Binding-site contacts:
Ligand atom O3 contacts residue ASN249 of chain 1.A at 2.7 Å (h-bond).
Ligand atom O6 contacts residue GLN375 of chain 1.A at 3.2 Å.
Ligand atom O4 contacts residue ARG247 of chain 1.A at 3.1 Å (salt-bridge).
Ligand atom O2 contacts residue LEU296 of chain 1.A at 3.5 Å.
Ligand atom C6 contacts residue LEU373 of chain 1.A at 3.3 Å (hydrophobic).
Ligand atom C6 contacts residue PRO309 of chain 1.A at 3.6 Å (hydrophobic).
Ligand atom N2 contacts residue ASN120 of chain 4.A at 2.9 Å (h-bond).
Ligand atom C7 contacts residue ASN120 of chain 4.A at 3.6 Å.
Ligand atom O6 contacts residue ILE285 of chain 1.A at 2.7 Å (h-bond).
Ligand atom C8 contacts residue ARG140 of chain 4.A at 3.5 Å.
Ligand atom O5 contacts residue ASN120 of chain 4.A at 2.3 Å (h-bond).
Ligand atom O5 contacts residue ARG283 of chain 1.A at 3.1 Å (salt-bridge).
Ligand atom O3 contacts residue GLU294 of chain 1.A at 2.6 Å (salt-bridge).
Ligand atom O6 contacts residue ASP250 of chain 1.A at 2.7 Å (salt-bridge).
Ligand atom C2 contacts residue ASN120 of chain 4.A at 2.4 Å.
Ligand atom O5 contacts residue ASP250 of chain 1.A at 3.6 Å (salt-bridge).
Ligand atom C6 contacts residue ASP250 of chain 1.A at 3.6 Å.
Ligand atom O2 contacts residue ASN249 of chain 1.A at 3.2 Å (h-bond).
Ligand atom C5 contacts residue ARG283 of chain 1.A at 3.6 Å.
Ligand atom O3 contacts residue ASP250 of chain 1.A at 3.0 Å (salt-bridge).
Ligand atom O4 contacts residue ARG283 of chain 1.A at 3.6 Å.
Ligand atom O2 contacts residue GLY312 of chain 1.A at 3.1 Å.
Ligand atom O3 contacts residue GLN311 of chain 1.A at 3.2 Å.
Ligand atom O5 contacts residue GLN375 of chain 1.A at 3.3 Å (h-bond).
Ligand atom O5 contacts residue GLY374 of chain 1.A at 3.3 Å.
Ligand atom C6 contacts residue GLN311 of chain 1.A at 3.6 Å.
Ligand atom O3 contacts residue ARG283 of chain 1.A at 2.9 Å (salt-bridge).
Ligand atom O6 contacts residue THR310 of chain 1.A at 3.5 Å (h-bond).
Ligand atom C3 contacts residue GLU294 of chain 1.A at 3.3 Å.
Ligand atom C1 contacts residue ASN120 of chain 4.A at 1.4 Å.
Ligand atom C6 contacts residue ILE285 of chain 1.A at 3.4 Å (hydrophobic).
Ligand atom C3 contacts residue GLY312 of chain 1.A at 3.1 Å.
Ligand atom C5 contacts residue ASN120 of chain 4.A at 3.6 Å.
Ligand atom C4 contacts residue GLU294 of chain 1.A at 3.6 Å.
Ligand atom N2 contacts residue ARG140 of chain 4.A at 3.4 Å (salt-bridge).
Ligand atom C6 contacts residue THR310 of chain 1.A at 3.6 Å.
Ligand atom O6 contacts residue LYS308 of chain 1.A at 2.9 Å (salt-bridge).
Ligand atom O4 contacts residue GLU294 of chain 1.A at 2.8 Å (salt-bridge).
Ligand atom O4 contacts residue ILE287 of chain 1.A at 3.3 Å.
Ligand atom O3 contacts residue GLY312 of chain 1.A at 2.9 Å (h-bond).

A small-molecule ligand and the protein it binds are described below.
Small molecule (SMILES): CC(=O)N[C@H]1[C@H](O[C@H]2[C@H](O)[C@@H](NC(C)=O)CO[C@@H]2CO)O[C@H](CO)[C@@H](O[C@@H]2O[C@H](CO[C@H]3O[C@H](CO)[C@@H](O)[C@H](O)[C@@H]3O)[C@@H](O)[C@H](O[C@H]3O[C@H](CO)[C@@H](O)[C@H](O)[C@@H]3O[C@H]3O[C@H](CO)[C@@H](O)[C@H](O)[C@@H]3O[C@H]3O[C@H](CO)[C@@H](O)[C@H](O)[C@@H]3O)[C@@H]2O)[C@@H]1O

Sequence of chain 1.A:
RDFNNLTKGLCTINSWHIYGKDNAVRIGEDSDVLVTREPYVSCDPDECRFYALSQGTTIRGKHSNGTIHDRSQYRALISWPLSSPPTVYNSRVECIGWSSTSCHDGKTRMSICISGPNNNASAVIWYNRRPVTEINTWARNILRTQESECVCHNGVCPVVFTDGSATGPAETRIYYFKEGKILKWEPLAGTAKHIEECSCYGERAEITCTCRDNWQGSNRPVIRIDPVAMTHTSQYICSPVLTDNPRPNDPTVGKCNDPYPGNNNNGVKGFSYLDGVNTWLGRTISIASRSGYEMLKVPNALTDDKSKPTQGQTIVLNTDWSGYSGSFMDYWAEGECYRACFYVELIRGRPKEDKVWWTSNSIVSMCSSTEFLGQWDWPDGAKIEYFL

Sequence of chain 4.A:
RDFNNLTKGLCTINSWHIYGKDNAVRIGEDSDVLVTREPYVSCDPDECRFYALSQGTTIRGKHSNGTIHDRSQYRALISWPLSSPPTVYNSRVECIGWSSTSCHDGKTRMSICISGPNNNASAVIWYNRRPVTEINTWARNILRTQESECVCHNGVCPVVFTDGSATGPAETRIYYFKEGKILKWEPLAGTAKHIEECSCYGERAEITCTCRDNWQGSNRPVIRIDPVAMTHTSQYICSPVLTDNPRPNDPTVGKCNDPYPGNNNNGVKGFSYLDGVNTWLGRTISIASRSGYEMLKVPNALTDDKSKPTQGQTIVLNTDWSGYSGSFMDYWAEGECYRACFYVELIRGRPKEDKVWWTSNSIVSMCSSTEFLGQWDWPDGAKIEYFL